This protein binds this small molecule.
Small molecule (SMILES): CC(=O)N[C@H]1[C@H](O[C@H]2[C@H](O)[C@@H](NC(C)=O)CO[C@@H]2CO)O[C@H](CO)[C@@H](O)[C@@H]1O

Sequence of chain 1.B:
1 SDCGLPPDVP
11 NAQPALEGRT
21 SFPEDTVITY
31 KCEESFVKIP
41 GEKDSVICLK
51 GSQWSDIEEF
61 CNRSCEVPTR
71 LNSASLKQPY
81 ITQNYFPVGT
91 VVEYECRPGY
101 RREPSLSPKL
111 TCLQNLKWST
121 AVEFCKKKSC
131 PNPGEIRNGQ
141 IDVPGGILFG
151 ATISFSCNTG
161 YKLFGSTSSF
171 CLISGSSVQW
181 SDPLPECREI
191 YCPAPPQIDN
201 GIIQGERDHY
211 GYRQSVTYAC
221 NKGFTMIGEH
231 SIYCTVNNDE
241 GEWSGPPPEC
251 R

Binding-site contacts:
Ligand atom C3 contacts residue ASN62 of chain 1.B at 3.8 Å.
Ligand atom O6 contacts residue VAL88 of chain 1.B at 3.2 Å (h-bond).
Ligand atom C1 contacts residue TYR85 of chain 1.B at 4.2 Å (hydrophobic).
Ligand atom C6 contacts residue VAL88 of chain 1.B at 3.6 Å (hydrophobic).
Ligand atom C5 contacts residue ASN62 of chain 1.B at 3.7 Å.
Ligand atom C1 contacts residue ASN62 of chain 1.B at 1.4 Å.
Ligand atom C4 contacts residue ASN62 of chain 1.B at 4.3 Å.
Ligand atom O5 contacts residue ASN62 of chain 1.B at 2.4 Å (h-bond).
Ligand atom C8 contacts residue ASN62 of chain 1.B at 4.0 Å.
Ligand atom C8 contacts residue TYR85 of chain 1.B at 4.5 Å (hydrophobic).
Ligand atom O5 contacts residue PRO87 of chain 1.B at 4.0 Å.
Ligand atom O7 contacts residue VAL88 of chain 1.B at 4.1 Å.
Ligand atom C8 contacts residue VAL88 of chain 1.B at 3.7 Å (hydrophobic).
Ligand atom C2 contacts residue ASN62 of chain 1.B at 2.5 Å.
Ligand atom O7 contacts residue ASN62 of chain 1.B at 4.4 Å.
Ligand atom C8 contacts residue ILE39 of chain 1.B at 4.2 Å (hydrophobic).
Ligand atom N2 contacts residue ASN62 of chain 1.B at 2.8 Å (h-bond).
Ligand atom O6 contacts residue PRO87 of chain 1.B at 4.2 Å.
Ligand atom C7 contacts residue VAL88 of chain 1.B at 4.3 Å (hydrophobic).
Ligand atom O7 contacts residue ILE39 of chain 1.B at 4.4 Å.
Ligand atom C7 contacts residue ASN62 of chain 1.B at 3.6 Å.
Ligand atom C7 contacts residue ILE39 of chain 1.B at 4.4 Å (hydrophobic).